The small molecule below binds the protein below.
Small molecule (SMILES): N#C[Fe](=C=O)C#N

Sequence of chain 1.A:
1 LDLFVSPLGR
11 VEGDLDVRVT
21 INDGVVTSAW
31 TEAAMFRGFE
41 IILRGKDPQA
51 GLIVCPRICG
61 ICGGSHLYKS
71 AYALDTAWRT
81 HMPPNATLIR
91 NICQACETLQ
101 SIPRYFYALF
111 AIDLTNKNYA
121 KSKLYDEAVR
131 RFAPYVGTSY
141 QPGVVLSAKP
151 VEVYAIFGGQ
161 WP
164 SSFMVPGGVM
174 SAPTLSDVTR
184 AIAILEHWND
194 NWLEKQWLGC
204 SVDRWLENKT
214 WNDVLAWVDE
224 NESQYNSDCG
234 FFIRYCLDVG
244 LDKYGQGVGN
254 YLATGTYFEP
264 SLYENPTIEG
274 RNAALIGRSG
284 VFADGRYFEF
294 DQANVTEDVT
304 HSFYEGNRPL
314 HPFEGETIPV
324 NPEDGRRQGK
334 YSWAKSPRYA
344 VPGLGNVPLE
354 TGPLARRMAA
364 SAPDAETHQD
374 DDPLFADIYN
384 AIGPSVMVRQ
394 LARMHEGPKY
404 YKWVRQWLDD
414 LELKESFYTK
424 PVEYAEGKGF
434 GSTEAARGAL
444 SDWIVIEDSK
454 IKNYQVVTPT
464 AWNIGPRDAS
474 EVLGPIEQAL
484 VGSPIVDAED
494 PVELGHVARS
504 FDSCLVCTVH

Binding-site contacts:
Ligand atom FE contacts residue OH1 of chain 1.G at 2.3 Å.
Ligand atom C3 contacts residue PRO462 of chain 1.A at 3.3 Å (hydrophobic).
Ligand atom N2 contacts residue OH1 of chain 1.G at 3.4 Å (h-bond).
Ligand atom C2 contacts residue CYS62 of chain 1.A at 3.1 Å (hydrophobic).
Ligand atom N1 contacts residue ARG440 of chain 1.A at 3.9 Å.
Ligand atom O3 contacts residue THR461 of chain 1.A at 3.8 Å.
Ligand atom N1 contacts residue THR463 of chain 1.A at 2.8 Å (h-bond).
Ligand atom O3 contacts residue PRO462 of chain 1.A at 3.0 Å.
Ligand atom C3 contacts residue HIS66 of chain 1.A at 3.5 Å.
Ligand atom N1 contacts residue OH1 of chain 1.G at 3.9 Å.
Ligand atom C1 contacts residue CYS510 of chain 1.A at 3.1 Å (hydrophobic).
Ligand atom N2 contacts residue ALA438 of chain 1.A at 3.0 Å.
Ligand atom N1 contacts residue CYS507 of chain 1.A at 4.0 Å.
Ligand atom C2 contacts residue OH1 of chain 1.G at 2.7 Å.
Ligand atom FE contacts residue CYS510 of chain 1.A at 2.4 Å.
Ligand atom O3 contacts residue CYS510 of chain 1.A at 3.9 Å.
Ligand atom C3 contacts residue CYS62 of chain 1.A at 3.0 Å (hydrophobic).
Ligand atom C2 contacts residue ALA438 of chain 1.A at 3.3 Å (hydrophobic).
Ligand atom C3 contacts residue ALA438 of chain 1.A at 3.6 Å (hydrophobic).
Ligand atom N2 contacts residue ARG440 of chain 1.A at 2.9 Å (salt-bridge).
Ligand atom N2 contacts residue CYS62 of chain 1.A at 3.4 Å.
Ligand atom FE contacts residue 3NI1 of chain 1.E at 2.8 Å.
Ligand atom C1 contacts residue CYS507 of chain 1.A at 3.8 Å (hydrophobic).
Ligand atom C1 contacts residue PRO462 of chain 1.A at 3.5 Å (hydrophobic).
Ligand atom N1 contacts residue CYS510 of chain 1.A at 3.4 Å.
Ligand atom C2 contacts residue ARG440 of chain 1.A at 3.3 Å.
Ligand atom O3 contacts residue HIS66 of chain 1.A at 3.4 Å (h-bond).
Ligand atom C1 contacts residue THR463 of chain 1.A at 3.7 Å.
Ligand atom FE contacts residue CYS62 of chain 1.A at 2.3 Å.
Ligand atom N1 contacts residue PRO462 of chain 1.A at 3.3 Å.
Ligand atom O3 contacts residue CYS62 of chain 1.A at 3.8 Å.
Ligand atom C1 contacts residue ARG440 of chain 1.A at 3.6 Å.
Ligand atom C2 contacts residue 3NI1 of chain 1.E at 4.0 Å.
Ligand atom O3 contacts residue LEU443 of chain 1.A at 3.0 Å.
Ligand atom N2 contacts residue ALA439 of chain 1.A at 3.2 Å (h-bond).
Ligand atom O3 contacts residue ALA438 of chain 1.A at 3.6 Å.
Ligand atom C3 contacts residue CYS510 of chain 1.A at 3.1 Å (hydrophobic).
Ligand atom C3 contacts residue LEU443 of chain 1.A at 3.9 Å (hydrophobic).
Ligand atom C1 contacts residue OH1 of chain 1.G at 3.0 Å.
Ligand atom C1 contacts residue 3NI1 of chain 1.E at 3.8 Å.